The small molecule below binds the protein below.
Small molecule (SMILES): CC(=O)N[C@H]1[C@H](O[C@H]2[C@H](O)[C@@H](NC(C)=O)CO[C@@H]2CO)O[C@H](CO)[C@@H](O)[C@@H]1O

Binding-site contacts:
Ligand atom C1 contacts residue ASN12 of chain 6.J at 2.1 Å.
Ligand atom N2 contacts residue ASN12 of chain 6.J at 3.8 Å.
Ligand atom C7 contacts residue ASN12 of chain 6.J at 3.9 Å.
Ligand atom O5 contacts residue ASN12 of chain 6.J at 2.7 Å (h-bond).
Ligand atom O7 contacts residue ASN12 of chain 6.J at 3.7 Å.
Ligand atom C2 contacts residue ASN12 of chain 6.J at 3.2 Å.
Ligand atom C5 contacts residue ASN12 of chain 6.J at 4.1 Å.

Sequence of chain 6.J:
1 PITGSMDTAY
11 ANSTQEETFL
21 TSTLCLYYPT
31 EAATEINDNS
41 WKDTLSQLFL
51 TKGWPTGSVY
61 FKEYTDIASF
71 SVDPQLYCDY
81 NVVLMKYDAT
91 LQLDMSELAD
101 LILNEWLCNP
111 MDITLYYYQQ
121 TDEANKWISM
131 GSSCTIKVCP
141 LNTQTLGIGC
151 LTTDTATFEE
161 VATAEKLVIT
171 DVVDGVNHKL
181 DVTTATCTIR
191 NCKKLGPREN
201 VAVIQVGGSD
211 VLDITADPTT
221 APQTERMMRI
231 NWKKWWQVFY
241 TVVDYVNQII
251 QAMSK